Binding-site contacts:
Ligand atom N3 contacts residue LEU83 of chain 1.A at 4.0 Å.
Ligand atom C4' contacts residue ARG81 of chain 1.A at 3.8 Å.
Ligand atom O4P contacts residue ARG35 of chain 1.A at 2.8 Å (salt-bridge).
Ligand atom C5M contacts residue ARG35 of chain 1.A at 3.7 Å.
Ligand atom O4P contacts residue TYR107 of chain 1.A at 3.9 Å.
Ligand atom O2 contacts residue ASP77 of chain 1.A at 3.7 Å.
Ligand atom C5' contacts residue ARG81 of chain 1.A at 4.0 Å.
Ligand atom C6 contacts residue TYR107 of chain 1.A at 4.0 Å (hydrophobic).
Ligand atom C2' contacts residue TYR107 of chain 1.A at 3.6 Å (hydrophobic).
Ligand atom C5' contacts residue TYR107 of chain 1.A at 3.7 Å (hydrophobic).
Ligand atom P1 contacts residue LYS78 of chain 1.A at 3.8 Å.
Ligand atom O4 contacts residue LEU83 of chain 1.A at 3.4 Å.
Ligand atom C5M contacts residue TYR107 of chain 1.A at 3.6 Å (hydrophobic).
Ligand atom C3' contacts residue TYR107 of chain 1.A at 3.9 Å (hydrophobic).
Ligand atom O2P contacts residue TYR79 of chain 1.A at 2.6 Å (h-bond).
Ligand atom C4' contacts residue TYR79 of chain 1.A at 4.0 Å (hydrophobic).
Ligand atom C5 contacts residue TYR107 of chain 1.A at 3.9 Å (hydrophobic).
Ligand atom C5M contacts residue LEU36 of chain 1.A at 4.0 Å (hydrophobic).
Ligand atom O1P contacts residue TYR79 of chain 1.A at 3.3 Å (h-bond).
Ligand atom C4 contacts residue TYR109 of chain 1.A at 3.9 Å (hydrophobic).
Ligand atom O3' contacts residue TYR79 of chain 1.A at 3.8 Å.
Ligand atom P2 contacts residue ARG35 of chain 1.A at 3.6 Å.
Ligand atom O4P contacts residue CA1 of chain 1.B at 3.3 Å.
Ligand atom O1P contacts residue LYS78 of chain 1.A at 3.0 Å (salt-bridge).
Ligand atom O3' contacts residue LYS78 of chain 1.A at 3.2 Å (salt-bridge).
Ligand atom O5P contacts residue ARG81 of chain 1.A at 2.7 Å (salt-bridge).
Ligand atom O5' contacts residue ARG81 of chain 1.A at 3.0 Å (salt-bridge).
Ligand atom C5 contacts residue LEU83 of chain 1.A at 4.0 Å (hydrophobic).
Ligand atom O4 contacts residue LEU37 of chain 1.A at 3.7 Å.
Ligand atom C2 contacts residue ASP77 of chain 1.A at 3.9 Å.
Ligand atom O4' contacts residue ARG81 of chain 1.A at 3.0 Å (salt-bridge).
Ligand atom O4' contacts residue TYR79 of chain 1.A at 3.8 Å.
Ligand atom P1 contacts residue TYR79 of chain 1.A at 3.5 Å.
Ligand atom O4P contacts residue ASP40 of chain 1.A at 3.5 Å (salt-bridge).
Ligand atom N3 contacts residue TYR109 of chain 1.A at 3.7 Å.
Ligand atom C4 contacts residue LEU83 of chain 1.A at 3.6 Å (hydrophobic).
Ligand atom O5P contacts residue ARG35 of chain 1.A at 2.9 Å (salt-bridge).
Ligand atom O5' contacts residue ARG35 of chain 1.A at 3.8 Å.
Ligand atom C2' contacts residue TYR109 of chain 1.A at 4.0 Å (hydrophobic).
Ligand atom P2 contacts residue ARG81 of chain 1.A at 4.0 Å.

This protein binds this small molecule.
Small molecule (SMILES): Cc1cn([C@H]2C[C@H](OP(=O)(O)O)[C@@H](COP(=O)(O)O)O2)c(=O)[nH]c1=O

Sequence of chain 1.A:
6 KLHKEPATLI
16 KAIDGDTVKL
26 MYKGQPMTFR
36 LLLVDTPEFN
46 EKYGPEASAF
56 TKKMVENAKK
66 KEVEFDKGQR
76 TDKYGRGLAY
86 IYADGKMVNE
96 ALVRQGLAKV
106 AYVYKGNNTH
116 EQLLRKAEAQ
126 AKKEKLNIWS